A protein and the small-molecule ligand that binds it are described below.
Small molecule (SMILES): CC(=O)N[C@H]1[C@H](O[C@H]2[C@H](O)[C@@H](NC(C)=O)CO[C@@H]2CO[C@@H]2O[C@@H](C)[C@@H](O)[C@@H](O)[C@@H]2O)O[C@H](CO)[C@@H](O)[C@@H]1O

Sequence of chain 4.B:
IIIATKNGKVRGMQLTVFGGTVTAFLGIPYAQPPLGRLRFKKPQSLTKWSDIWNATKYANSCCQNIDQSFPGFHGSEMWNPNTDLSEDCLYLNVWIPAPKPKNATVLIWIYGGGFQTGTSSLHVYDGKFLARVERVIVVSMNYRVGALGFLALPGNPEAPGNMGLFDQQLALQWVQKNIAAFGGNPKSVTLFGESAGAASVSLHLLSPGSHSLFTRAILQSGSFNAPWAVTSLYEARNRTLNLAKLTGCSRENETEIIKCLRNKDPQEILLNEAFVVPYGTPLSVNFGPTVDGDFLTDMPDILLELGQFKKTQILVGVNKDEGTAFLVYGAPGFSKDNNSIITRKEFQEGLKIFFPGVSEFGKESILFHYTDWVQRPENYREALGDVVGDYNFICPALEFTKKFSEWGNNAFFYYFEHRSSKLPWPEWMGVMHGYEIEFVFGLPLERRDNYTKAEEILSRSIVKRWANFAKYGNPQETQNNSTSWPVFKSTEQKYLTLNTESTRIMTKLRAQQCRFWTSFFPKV

Binding-site contacts:
Ligand atom O7 contacts residue ASN241 of chain 4.B at 3.9 Å.
Ligand atom O5 contacts residue PRO281 of chain 4.B at 4.0 Å.
Ligand atom O3 contacts residue PRO281 of chain 4.B at 3.9 Å.
Ligand atom O2 contacts residue PRO281 of chain 4.B at 4.0 Å.
Ligand atom C3 contacts residue PHE278 of chain 4.B at 3.7 Å (hydrophobic).
Ligand atom C3 contacts residue ASN241 of chain 4.B at 3.9 Å.
Ligand atom O5 contacts residue ASN245 of chain 4.B at 4.3 Å.
Ligand atom O5 contacts residue ASN241 of chain 4.B at 2.3 Å (h-bond).
Ligand atom C1 contacts residue ASN241 of chain 4.B at 1.5 Å.
Ligand atom C5 contacts residue ASN245 of chain 4.B at 4.2 Å.
Ligand atom O3 contacts residue VAL280 of chain 4.B at 3.8 Å.
Ligand atom C7 contacts residue TYR237 of chain 4.B at 3.4 Å (hydrophobic).
Ligand atom C4 contacts residue ASN241 of chain 4.B at 4.3 Å.
Ligand atom N2 contacts residue ASN241 of chain 4.B at 3.3 Å (h-bond).
Ligand atom O6 contacts residue ASN245 of chain 4.B at 3.4 Å (h-bond).
Ligand atom N2 contacts residue TYR237 of chain 4.B at 3.7 Å.
Ligand atom O4 contacts residue LEU249 of chain 4.B at 4.2 Å.
Ligand atom C1 contacts residue ASN245 of chain 4.B at 4.3 Å.
Ligand atom C6 contacts residue LYS248 of chain 4.B at 3.9 Å.
Ligand atom C7 contacts residue ASN241 of chain 4.B at 4.1 Å.
Ligand atom O7 contacts residue TYR237 of chain 4.B at 3.8 Å.
Ligand atom C5 contacts residue ASN245 of chain 4.B at 3.5 Å.
Ligand atom C5 contacts residue ASN241 of chain 4.B at 3.7 Å.
Ligand atom C6 contacts residue LEU249 of chain 4.B at 4.2 Å (hydrophobic).
Ligand atom C4 contacts residue ASN245 of chain 4.B at 4.2 Å.
Ligand atom O5 contacts residue ASN245 of chain 4.B at 3.1 Å (h-bond).
Ligand atom C3 contacts residue VAL280 of chain 4.B at 4.3 Å (hydrophobic).
Ligand atom O3 contacts residue PHE278 of chain 4.B at 3.3 Å (h-bond).
Ligand atom C3 contacts residue ASN245 of chain 4.B at 4.4 Å.
Ligand atom C6 contacts residue ASN245 of chain 4.B at 3.9 Å.
Ligand atom O4 contacts residue PHE278 of chain 4.B at 4.1 Å.
Ligand atom C8 contacts residue TYR237 of chain 4.B at 3.2 Å (hydrophobic).
Ligand atom C4 contacts residue PHE278 of chain 4.B at 3.6 Å (hydrophobic).
Ligand atom C6 contacts residue ASN245 of chain 4.B at 3.7 Å.
Ligand atom C1 contacts residue ASN245 of chain 4.B at 3.9 Å.
Ligand atom C4 contacts residue LEU249 of chain 4.B at 4.4 Å (hydrophobic).
Ligand atom C2 contacts residue ASN241 of chain 4.B at 2.6 Å.